Sequence of chain 1.CB:
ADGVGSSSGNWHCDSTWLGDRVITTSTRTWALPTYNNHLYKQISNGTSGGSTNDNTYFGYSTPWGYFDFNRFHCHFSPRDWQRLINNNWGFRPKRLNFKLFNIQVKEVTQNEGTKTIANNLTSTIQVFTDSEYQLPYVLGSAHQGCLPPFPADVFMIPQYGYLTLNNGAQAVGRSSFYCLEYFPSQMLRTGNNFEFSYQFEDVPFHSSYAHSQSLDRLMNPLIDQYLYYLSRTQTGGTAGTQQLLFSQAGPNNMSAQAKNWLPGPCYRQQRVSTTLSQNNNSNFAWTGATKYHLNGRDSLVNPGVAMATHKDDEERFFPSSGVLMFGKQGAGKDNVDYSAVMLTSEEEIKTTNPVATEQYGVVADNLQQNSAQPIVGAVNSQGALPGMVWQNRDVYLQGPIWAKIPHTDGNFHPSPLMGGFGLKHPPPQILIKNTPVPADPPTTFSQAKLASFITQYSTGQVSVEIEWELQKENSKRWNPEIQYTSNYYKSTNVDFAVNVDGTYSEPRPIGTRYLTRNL

A protein and the small-molecule ligand that binds it are described below.
Small molecule (SMILES): Nc1ccn([C@H]2C[C@H](O)[C@@H](COP(=O)(O)O)O2)c(=O)n1

Binding-site contacts:
Ligand atom O3' contacts residue DA1 of chain 1.NF at 1.6 Å.
Ligand atom C4' contacts residue DA1 of chain 1.NF at 4.0 Å.
Ligand atom C2 contacts residue PRO204 of chain 1.CB at 4.3 Å (hydrophobic).
Ligand atom O2 contacts residue DA1 of chain 1.NF at 3.4 Å (h-bond).
Ligand atom C6 contacts residue ASP202 of chain 1.CB at 4.3 Å.
Ligand atom C2' contacts residue PRO204 of chain 1.CB at 4.0 Å (hydrophobic).
Ligand atom C2' contacts residue DA1 of chain 1.NF at 2.9 Å.
Ligand atom C5 contacts residue ASP202 of chain 1.CB at 3.1 Å.
Ligand atom C4 contacts residue VAL203 of chain 1.CB at 4.1 Å (hydrophobic).
Ligand atom C4 contacts residue PRO204 of chain 1.CB at 3.8 Å (hydrophobic).
Ligand atom N3 contacts residue PRO204 of chain 1.CB at 4.0 Å.
Ligand atom C2 contacts residue DA1 of chain 1.NF at 4.2 Å.
Ligand atom C5' contacts residue PRO204 of chain 1.CB at 4.5 Å (hydrophobic).
Ligand atom N4 contacts residue VAL203 of chain 1.CB at 3.4 Å (h-bond).
Ligand atom N1 contacts residue PRO204 of chain 1.CB at 4.2 Å.
Ligand atom C5 contacts residue VAL203 of chain 1.CB at 3.8 Å (hydrophobic).
Ligand atom N4 contacts residue ASP202 of chain 1.CB at 2.4 Å (salt-bridge).
Ligand atom N3 contacts residue ASP202 of chain 1.CB at 4.2 Å.
Ligand atom C5 contacts residue PRO204 of chain 1.CB at 3.6 Å (hydrophobic).
Ligand atom N4 contacts residue PRO204 of chain 1.CB at 4.2 Å.
Ligand atom C6 contacts residue PRO204 of chain 1.CB at 3.9 Å (hydrophobic).
Ligand atom C3' contacts residue DA1 of chain 1.NF at 2.6 Å.
Ligand atom C4 contacts residue ASP202 of chain 1.CB at 3.0 Å.
Ligand atom C1' contacts residue DA1 of chain 1.NF at 3.9 Å.